Binding-site contacts:
Ligand atom C3 contacts residue SER39 of chain 1.C at 3.8 Å.
Ligand atom C10 contacts residue ASN38 of chain 1.C at 3.8 Å.
Ligand atom O16 contacts residue TYR45 of chain 1.J at 3.9 Å.
Ligand atom C2 contacts residue TYR45 of chain 1.J at 3.4 Å (hydrophobic).
Ligand atom O6 contacts residue DMU1 of chain 1.YA at 2.9 Å (h-bond).
Ligand atom C1 contacts residue TYR45 of chain 1.J at 3.3 Å (hydrophobic).
Ligand atom O49 contacts residue THR41 of chain 1.C at 2.8 Å (h-bond).
Ligand atom O55 contacts residue SER39 of chain 1.C at 3.6 Å.
Ligand atom C18 contacts residue TYR45 of chain 1.J at 3.2 Å (hydrophobic).
Ligand atom C1 contacts residue SER39 of chain 1.C at 4.0 Å.
Ligand atom C9 contacts residue DMU1 of chain 1.YA at 3.5 Å.
Ligand atom C11 contacts residue PHE37 of chain 1.C at 4.0 Å (hydrophobic).
Ligand atom O55 contacts residue MET33 of chain 1.C at 3.3 Å.
Ligand atom O7 contacts residue SER39 of chain 1.C at 3.5 Å (h-bond).
Ligand atom C34 contacts residue GLY42 of chain 1.J at 3.9 Å.
Ligand atom C31 contacts residue ILE45 of chain 1.C at 3.8 Å (hydrophobic).
Ligand atom C4 contacts residue DMU1 of chain 1.YA at 3.9 Å.
Ligand atom C2 contacts residue SER39 of chain 1.C at 3.1 Å.
Ligand atom O49 contacts residue SER39 of chain 1.C at 4.0 Å.
Ligand atom C34 contacts residue GLY41 of chain 1.J at 3.7 Å.
Ligand atom C11 contacts residue DMU1 of chain 1.YA at 2.4 Å.
Ligand atom O55 contacts residue TYR45 of chain 1.J at 2.7 Å (h-bond).
Ligand atom C40 contacts residue THR37 of chain 1.J at 3.6 Å.
Ligand atom C5 contacts residue ASN38 of chain 1.C at 3.0 Å.
Ligand atom O61 contacts residue DMU1 of chain 1.YA at 2.9 Å (h-bond).
Ligand atom C57 contacts residue DMU1 of chain 1.YA at 3.4 Å.
Ligand atom O6 contacts residue ASN38 of chain 1.C at 3.4 Å.
Ligand atom C2 contacts residue MET33 of chain 1.C at 4.0 Å (hydrophobic).
Ligand atom O3 contacts residue ASN38 of chain 1.C at 2.8 Å (h-bond).
Ligand atom C28 contacts residue TYR45 of chain 1.J at 3.9 Å (hydrophobic).
Ligand atom C22 contacts residue TYR45 of chain 1.J at 3.9 Å (hydrophobic).
Ligand atom O6 contacts residue PHE37 of chain 1.C at 3.8 Å.
Ligand atom O55 contacts residue DMU1 of chain 1.YA at 3.5 Å.
Ligand atom C37 contacts residue EDO1 of chain 1.IB at 3.9 Å.
Ligand atom O4 contacts residue ASN38 of chain 1.C at 3.5 Å (h-bond).
Ligand atom O1 contacts residue DMU1 of chain 1.YA at 3.6 Å.
Ligand atom O5 contacts residue DMU1 of chain 1.YA at 3.6 Å.
Ligand atom C6 contacts residue TYR45 of chain 1.J at 3.9 Å (hydrophobic).
Ligand atom C1 contacts residue THR41 of chain 1.C at 3.5 Å.
Ligand atom C40 contacts residue GLY41 of chain 1.J at 3.7 Å.

A small-molecule ligand and the protein it binds are described below.
Small molecule (SMILES): CCCCCCCCCCO[C@@H]1O[C@H](CO)[C@@H](O[C@H]2O[C@H](CO)[C@@H](O)[C@H](O)[C@H]2O)[C@H](O)[C@H]1O

Sequence of chain 1.C:
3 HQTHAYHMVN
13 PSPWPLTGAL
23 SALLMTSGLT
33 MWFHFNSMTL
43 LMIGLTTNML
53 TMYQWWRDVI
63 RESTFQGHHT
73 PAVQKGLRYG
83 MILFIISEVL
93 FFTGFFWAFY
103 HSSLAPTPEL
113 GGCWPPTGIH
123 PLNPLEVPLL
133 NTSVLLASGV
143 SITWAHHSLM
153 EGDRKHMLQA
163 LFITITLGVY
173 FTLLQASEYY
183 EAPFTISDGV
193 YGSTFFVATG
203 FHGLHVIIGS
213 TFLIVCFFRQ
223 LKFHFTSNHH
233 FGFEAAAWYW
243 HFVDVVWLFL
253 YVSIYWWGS

Sequence of chain 1.J:
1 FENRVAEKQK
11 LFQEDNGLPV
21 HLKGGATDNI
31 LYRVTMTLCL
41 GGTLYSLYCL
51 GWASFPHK